Sequence of chain 2.A:
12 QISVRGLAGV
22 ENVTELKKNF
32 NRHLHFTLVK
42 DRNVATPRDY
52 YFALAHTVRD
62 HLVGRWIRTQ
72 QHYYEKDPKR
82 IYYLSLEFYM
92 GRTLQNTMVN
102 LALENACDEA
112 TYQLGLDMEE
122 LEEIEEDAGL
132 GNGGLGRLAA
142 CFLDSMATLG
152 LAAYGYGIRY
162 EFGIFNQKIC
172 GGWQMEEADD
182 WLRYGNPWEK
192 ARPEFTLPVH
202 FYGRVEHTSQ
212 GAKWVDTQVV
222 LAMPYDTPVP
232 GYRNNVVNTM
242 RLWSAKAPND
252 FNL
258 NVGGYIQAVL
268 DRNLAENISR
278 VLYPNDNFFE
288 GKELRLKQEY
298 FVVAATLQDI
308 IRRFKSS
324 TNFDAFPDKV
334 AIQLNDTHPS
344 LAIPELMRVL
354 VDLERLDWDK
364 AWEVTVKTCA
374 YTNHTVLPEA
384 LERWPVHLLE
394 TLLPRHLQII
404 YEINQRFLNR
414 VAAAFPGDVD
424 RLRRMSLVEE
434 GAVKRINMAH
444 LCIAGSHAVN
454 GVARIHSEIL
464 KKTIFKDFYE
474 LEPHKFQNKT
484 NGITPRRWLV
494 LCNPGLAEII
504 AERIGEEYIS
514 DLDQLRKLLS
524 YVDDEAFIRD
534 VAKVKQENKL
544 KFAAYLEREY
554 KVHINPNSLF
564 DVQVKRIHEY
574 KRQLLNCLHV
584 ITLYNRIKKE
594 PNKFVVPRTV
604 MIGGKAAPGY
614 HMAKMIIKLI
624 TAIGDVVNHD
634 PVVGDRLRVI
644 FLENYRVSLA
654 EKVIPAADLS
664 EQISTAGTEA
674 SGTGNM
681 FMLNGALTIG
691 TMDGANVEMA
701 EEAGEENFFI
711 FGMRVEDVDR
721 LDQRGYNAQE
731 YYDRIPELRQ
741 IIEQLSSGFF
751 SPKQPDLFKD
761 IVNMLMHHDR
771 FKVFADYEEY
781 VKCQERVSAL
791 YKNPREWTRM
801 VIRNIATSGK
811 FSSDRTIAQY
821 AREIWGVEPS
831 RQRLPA

A protein and the small-molecule ligand that binds it are described below.
Small molecule (SMILES): O=C(Nc1cccc2ccccc12)C(=O)N[C@@H]1O[C@H](CO)[C@@H](O)[C@H](O)[C@H]1O

Binding-site contacts:
Ligand atom C16 contacts residue ASN133 of chain 2.A at 3.6 Å.
Ligand atom C6 contacts residue GLY135 of chain 2.A at 3.7 Å.
Ligand atom O8 contacts residue THR378 of chain 2.A at 3.5 Å.
Ligand atom C12 contacts residue PHE285 of chain 2.A at 3.5 Å (hydrophobic).
Ligand atom C16 contacts residue GLU88 of chain 2.A at 2.7 Å.
Ligand atom C17 contacts residue GLU88 of chain 2.A at 3.7 Å.
Ligand atom C6 contacts residue ASN484 of chain 2.A at 3.3 Å.
Ligand atom N2 contacts residue ASN284 of chain 2.A at 3.7 Å.
Ligand atom O2 contacts residue GLU672 of chain 2.A at 3.0 Å (salt-bridge).
Ligand atom C15 contacts residue ARG292 of chain 2.A at 3.5 Å.
Ligand atom C2 contacts residue HIS377 of chain 2.A at 3.3 Å.
Ligand atom O3 contacts residue SER674 of chain 2.A at 2.9 Å (h-bond).
Ligand atom C14 contacts residue ASN282 of chain 2.A at 3.2 Å.
Ligand atom C9 contacts residue ASN284 of chain 2.A at 3.3 Å.
Ligand atom O6 contacts residue HIS377 of chain 2.A at 2.7 Å (h-bond).
Ligand atom C15 contacts residue GLU88 of chain 2.A at 3.5 Å.
Ligand atom O2 contacts residue ASN284 of chain 2.A at 3.6 Å.
Ligand atom C11 contacts residue PHE285 of chain 2.A at 3.4 Å (hydrophobic).
Ligand atom C3 contacts residue GLU672 of chain 2.A at 3.3 Å.
Ligand atom C10 contacts residue ASN284 of chain 2.A at 3.1 Å.
Ligand atom N1 contacts residue HIS377 of chain 2.A at 3.3 Å (h-bond).
Ligand atom O3 contacts residue ALA673 of chain 2.A at 3.3 Å (h-bond).
Ligand atom C11 contacts residue ASN284 of chain 2.A at 3.5 Å.
Ligand atom C3 contacts residue GLY675 of chain 2.A at 3.7 Å.
Ligand atom O2 contacts residue TYR573 of chain 2.A at 3.0 Å (h-bond).
Ligand atom O5 contacts residue HIS377 of chain 2.A at 3.6 Å (h-bond).
Ligand atom C1 contacts residue HIS377 of chain 2.A at 3.7 Å.
Ligand atom O3 contacts residue GLY675 of chain 2.A at 2.9 Å (h-bond).
Ligand atom C6 contacts residue HIS377 of chain 2.A at 3.5 Å.
Ligand atom O3 contacts residue GLU672 of chain 2.A at 2.7 Å (salt-bridge).
Ligand atom O4 contacts residue ASN484 of chain 2.A at 3.5 Å (h-bond).
Ligand atom C4 contacts residue GLY675 of chain 2.A at 3.7 Å.
Ligand atom C2 contacts residue GLU672 of chain 2.A at 3.7 Å.
Ligand atom C8 contacts residue ASN284 of chain 2.A at 3.5 Å.
Ligand atom O4 contacts residue GLY675 of chain 2.A at 2.8 Å (h-bond).
Ligand atom C13 contacts residue ASN282 of chain 2.A at 3.4 Å.
Ligand atom O4 contacts residue SER674 of chain 2.A at 3.7 Å.
Ligand atom C15 contacts residue ASN282 of chain 2.A at 3.5 Å.
Ligand atom O6 contacts residue ASN484 of chain 2.A at 2.8 Å (h-bond).
Ligand atom C7 contacts residue ASN284 of chain 2.A at 3.6 Å.